Sequence of chain 1.A:
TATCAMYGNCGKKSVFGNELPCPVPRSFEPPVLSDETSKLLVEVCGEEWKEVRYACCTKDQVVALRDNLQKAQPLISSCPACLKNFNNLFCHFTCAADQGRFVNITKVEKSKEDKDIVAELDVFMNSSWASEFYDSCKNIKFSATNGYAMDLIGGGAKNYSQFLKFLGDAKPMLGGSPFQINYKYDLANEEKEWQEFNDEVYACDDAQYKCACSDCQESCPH

The protein below binds the small molecule below.
Small molecule (SMILES): CC(=O)N[C@H]1[C@H](O[C@H]2[C@H](O)[C@@H](NC(C)=O)CO[C@@H]2CO)O[C@H](CO)[C@@H](O[C@@H]2O[C@H](CO[C@H]3O[C@H](CO[C@H]4O[C@H](CO)[C@@H](O)[C@H](O)[C@@H]4O)[C@@H](O)[C@H](O[C@H]4O[C@H](CO)[C@@H](O)[C@H](O)[C@@H]4O[C@H]4O[C@H](CO)[C@@H](O)[C@H](O)[C@@H]4O)[C@@H]3O)[C@@H](O)[C@H](O)[C@@H]2O)[C@@H]1O

Binding-site contacts:
Ligand atom C7 contacts residue ASN123 of chain 1.A at 3.5 Å.
Ligand atom O5 contacts residue THR125 of chain 1.A at 3.8 Å.
Ligand atom N2 contacts residue ASN123 of chain 1.A at 2.9 Å (h-bond).
Ligand atom C8 contacts residue GLU210 of chain 1.A at 4.3 Å.
Ligand atom C8 contacts residue LEU206 of chain 1.A at 4.3 Å (hydrophobic).
Ligand atom O5 contacts residue ASN123 of chain 1.A at 2.4 Å (h-bond).
Ligand atom C4 contacts residue ASN123 of chain 1.A at 4.2 Å.
Ligand atom C1 contacts residue TRP213 of chain 1.A at 4.3 Å (hydrophobic).
Ligand atom C5 contacts residue ASN123 of chain 1.A at 3.6 Å.
Ligand atom N2 contacts residue TRP213 of chain 1.A at 4.0 Å.
Ligand atom C8 contacts residue PHE143 of chain 1.A at 3.7 Å (hydrophobic).
Ligand atom C6 contacts residue ILE124 of chain 1.A at 4.0 Å (hydrophobic).
Ligand atom C7 contacts residue TRP213 of chain 1.A at 4.3 Å (hydrophobic).
Ligand atom C7 contacts residue PHE143 of chain 1.A at 3.8 Å (hydrophobic).
Ligand atom O7 contacts residue ASN123 of chain 1.A at 3.7 Å.
Ligand atom C6 contacts residue THR125 of chain 1.A at 4.3 Å.
Ligand atom C1 contacts residue ASN123 of chain 1.A at 1.4 Å.
Ligand atom C8 contacts residue TRP213 of chain 1.A at 3.4 Å (hydrophobic).
Ligand atom C3 contacts residue ASN123 of chain 1.A at 3.8 Å.
Ligand atom O5 contacts residue ILE124 of chain 1.A at 3.9 Å.
Ligand atom C2 contacts residue ASN123 of chain 1.A at 2.5 Å.
Ligand atom O7 contacts residue PHE143 of chain 1.A at 3.7 Å.
Ligand atom O6 contacts residue THR125 of chain 1.A at 3.8 Å.
Ligand atom C5 contacts residue ILE124 of chain 1.A at 4.5 Å (hydrophobic).
Ligand atom O6 contacts residue ILE124 of chain 1.A at 3.0 Å (h-bond).